Binding-site contacts:
Ligand atom F contacts residue LEU264 of chain 1.A at 3.5 Å.
Ligand atom C contacts residue ALA97 of chain 1.A at 3.7 Å (hydrophobic).
Ligand atom F1 contacts residue LEU167 of chain 1.A at 2.9 Å.
Ligand atom C16 contacts residue PHE151 of chain 1.A at 3.6 Å (hydrophobic).
Ligand atom C12 contacts residue THR138 of chain 1.A at 3.7 Å.
Ligand atom O1 contacts residue HIS257 of chain 1.A at 2.8 Å (h-bond).
Ligand atom C contacts residue THR94 of chain 1.A at 3.6 Å.
Ligand atom C8 contacts residue MET134 of chain 1.A at 3.6 Å (hydrophobic).
Ligand atom C19 contacts residue ARG141 of chain 1.A at 3.4 Å.
Ligand atom O2 contacts residue LEU152 of chain 1.A at 3.1 Å (h-bond).
Ligand atom C5 contacts residue LEU167 of chain 1.A at 3.7 Å (hydrophobic).
Ligand atom C21 contacts residue ARG141 of chain 1.A at 3.4 Å.
Ligand atom C contacts residue PHE93 of chain 1.A at 3.6 Å (hydrophobic).
Ligand atom C2 contacts residue THR94 of chain 1.A at 3.5 Å.
Ligand atom CL contacts residue LEU96 of chain 1.A at 3.6 Å.
Ligand atom N2 contacts residue ARG141 of chain 1.A at 3.5 Å (salt-bridge).
Ligand atom C8 contacts residue ILE131 of chain 1.A at 3.8 Å (hydrophobic).
Ligand atom F contacts residue GLN260 of chain 1.A at 3.1 Å.
Ligand atom C12 contacts residue MET134 of chain 1.A at 3.8 Å (hydrophobic).
Ligand atom C9 contacts residue ILE131 of chain 1.A at 3.8 Å (hydrophobic).
Ligand atom O contacts residue LEU271 of chain 1.A at 3.3 Å.
Ligand atom O2 contacts residue ARG141 of chain 1.A at 2.9 Å (salt-bridge).
Ligand atom C13 contacts residue LEU96 of chain 1.A at 3.8 Å (hydrophobic).
Ligand atom C20 contacts residue GLU103 of chain 1.A at 3.4 Å.
Ligand atom C22 contacts residue LEU96 of chain 1.A at 3.9 Å (hydrophobic).
Ligand atom C23 contacts residue PHE151 of chain 1.A at 3.6 Å (hydrophobic).
Ligand atom CL contacts residue LEU152 of chain 1.A at 3.5 Å.
Ligand atom C12 contacts residue SER100 of chain 1.A at 3.9 Å.
Ligand atom N1 contacts residue PHE151 of chain 1.A at 3.3 Å.
Ligand atom F2 contacts residue PHE90 of chain 1.A at 3.8 Å.
Ligand atom C9 contacts residue PHE171 of chain 1.A at 3.7 Å (hydrophobic).
Ligand atom C10 contacts residue MET134 of chain 1.A at 3.8 Å (hydrophobic).
Ligand atom C21 contacts residue GLU103 of chain 1.A at 3.5 Å.
Ligand atom C11 contacts residue MET134 of chain 1.A at 3.8 Å (hydrophobic).
Ligand atom C23 contacts residue LEU96 of chain 1.A at 3.4 Å (hydrophobic).
Ligand atom O1 contacts residue TRP279 of chain 1.A at 3.4 Å.
Ligand atom C15 contacts residue PHE151 of chain 1.A at 3.4 Å (hydrophobic).
Ligand atom F2 contacts residue LEU264 of chain 1.A at 3.4 Å.
Ligand atom C11 contacts residue THR138 of chain 1.A at 3.4 Å.
Ligand atom C13 contacts residue PHE151 of chain 1.A at 3.7 Å (hydrophobic).

The small molecule below binds the protein below.
Small molecule (SMILES): CC(C)[C@@](O)(C(=O)N1CCC(C2CCN(c3ccc(C(=O)N(C)C)c(Cl)c3)CC2)CC1)C(F)(F)F

Sequence of chain 1.A:
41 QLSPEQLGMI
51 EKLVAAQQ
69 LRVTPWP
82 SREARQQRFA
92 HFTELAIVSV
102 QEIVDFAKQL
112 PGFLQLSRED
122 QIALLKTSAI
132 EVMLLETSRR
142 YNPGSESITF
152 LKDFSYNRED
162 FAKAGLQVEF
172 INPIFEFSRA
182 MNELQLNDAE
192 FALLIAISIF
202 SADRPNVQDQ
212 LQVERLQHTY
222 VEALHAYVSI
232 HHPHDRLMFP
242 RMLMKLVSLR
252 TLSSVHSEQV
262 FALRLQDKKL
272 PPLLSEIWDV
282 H